Sequence of chain 1.A:
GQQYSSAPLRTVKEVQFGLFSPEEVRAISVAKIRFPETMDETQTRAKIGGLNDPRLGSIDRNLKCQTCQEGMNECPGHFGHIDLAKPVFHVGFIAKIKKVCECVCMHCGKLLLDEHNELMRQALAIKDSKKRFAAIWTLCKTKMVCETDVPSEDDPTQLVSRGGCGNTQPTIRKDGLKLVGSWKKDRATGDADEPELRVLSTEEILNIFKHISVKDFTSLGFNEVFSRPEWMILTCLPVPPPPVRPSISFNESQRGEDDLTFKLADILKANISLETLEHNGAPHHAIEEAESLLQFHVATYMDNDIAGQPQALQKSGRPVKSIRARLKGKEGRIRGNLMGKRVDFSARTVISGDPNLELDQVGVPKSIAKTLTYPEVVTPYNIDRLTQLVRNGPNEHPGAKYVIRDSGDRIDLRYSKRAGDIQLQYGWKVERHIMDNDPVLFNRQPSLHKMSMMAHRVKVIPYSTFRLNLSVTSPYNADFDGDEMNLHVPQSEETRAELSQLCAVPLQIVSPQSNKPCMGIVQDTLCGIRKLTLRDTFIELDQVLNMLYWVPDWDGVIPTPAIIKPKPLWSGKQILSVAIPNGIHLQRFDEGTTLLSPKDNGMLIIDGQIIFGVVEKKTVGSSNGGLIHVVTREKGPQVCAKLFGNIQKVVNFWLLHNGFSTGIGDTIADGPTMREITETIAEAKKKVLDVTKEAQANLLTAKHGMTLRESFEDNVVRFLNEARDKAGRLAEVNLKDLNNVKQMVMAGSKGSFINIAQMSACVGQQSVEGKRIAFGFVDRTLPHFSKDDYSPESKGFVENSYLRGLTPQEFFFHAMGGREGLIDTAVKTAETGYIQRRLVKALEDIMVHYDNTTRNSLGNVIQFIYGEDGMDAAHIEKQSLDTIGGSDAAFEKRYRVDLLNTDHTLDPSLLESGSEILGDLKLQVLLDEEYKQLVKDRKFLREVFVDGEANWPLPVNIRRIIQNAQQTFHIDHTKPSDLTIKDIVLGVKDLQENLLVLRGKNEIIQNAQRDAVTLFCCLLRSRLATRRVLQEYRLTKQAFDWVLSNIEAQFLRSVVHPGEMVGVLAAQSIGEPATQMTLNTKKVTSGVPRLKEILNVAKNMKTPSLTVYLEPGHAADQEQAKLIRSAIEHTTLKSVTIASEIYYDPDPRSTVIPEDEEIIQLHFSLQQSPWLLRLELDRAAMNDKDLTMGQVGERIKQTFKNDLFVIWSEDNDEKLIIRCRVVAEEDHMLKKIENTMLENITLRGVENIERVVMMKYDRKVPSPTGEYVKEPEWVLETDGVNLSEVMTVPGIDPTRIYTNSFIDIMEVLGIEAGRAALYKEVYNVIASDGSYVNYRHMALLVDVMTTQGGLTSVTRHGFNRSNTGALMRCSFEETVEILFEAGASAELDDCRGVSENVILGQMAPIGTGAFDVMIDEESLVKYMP

Binding-site contacts:
Ligand atom N2 contacts residue ARG1386 of chain 1.A at 3.8 Å.
Ligand atom C5' contacts residue HIS1387 of chain 1.A at 4.4 Å.
Ligand atom C7 contacts residue LYS143 of chain 1.A at 4.5 Å.
Ligand atom OP1 contacts residue HIS1387 of chain 1.A at 4.1 Å.
Ligand atom OP2 contacts residue ASN1110 of chain 1.A at 4.0 Å.
Ligand atom P contacts residue LYS101 of chain 1.A at 4.2 Å.
Ligand atom OP1 contacts residue LYS100 of chain 1.A at 3.0 Å (salt-bridge).
Ligand atom C5' contacts residue TRP139 of chain 1.A at 3.7 Å (hydrophobic).
Ligand atom P contacts residue TRP139 of chain 1.A at 3.9 Å.
Ligand atom OP1 contacts residue ALA1108 of chain 1.A at 3.4 Å.
Ligand atom OP2 contacts residue LYS100 of chain 1.A at 4.4 Å.
Ligand atom O5' contacts residue TRP139 of chain 1.A at 3.6 Å.
Ligand atom O3' contacts residue HIS1387 of chain 1.A at 3.7 Å.
Ligand atom OP2 contacts residue TRP139 of chain 1.A at 4.0 Å.
Ligand atom C3' contacts residue HIS1387 of chain 1.A at 4.4 Å.
Ligand atom OP1 contacts residue LYS1102 of chain 1.A at 3.4 Å (salt-bridge).
Ligand atom C4' contacts residue HIS1387 of chain 1.A at 3.9 Å.
Ligand atom OP2 contacts residue LYS1112 of chain 1.A at 3.5 Å (salt-bridge).
Ligand atom OP1 contacts residue LYS101 of chain 1.A at 2.8 Å (salt-bridge).
Ligand atom OP1 contacts residue VAL1107 of chain 1.A at 4.3 Å.
Ligand atom OP1 contacts residue TRP139 of chain 1.A at 3.5 Å.
Ligand atom OP1 contacts residue LYS1109 of chain 1.A at 4.0 Å.
Ligand atom P contacts residue LYS100 of chain 1.A at 4.1 Å.
Ligand atom C5' contacts residue HIS1387 of chain 1.A at 4.0 Å.

This small molecule binds to this protein.
Small molecule (SMILES): Cc1cn([C@H]2C[C@H](O[P](=O)(O)OC[C@H]3O[C@@H](n4cnc5c(=O)nc(N)[nH]c54)C[C@@H]3O)[C@@H](CO[P](=O)(O)O[C@H]3C[C@H](n4cc(C)c(=O)[nH]c4=O)O[C@@H]3CO[P](=O)(O)O[C@H]3C[C@H](n4ccc(N)nc4=O)O[C@@H]3CO[P](=O)(O)O[C@H]3C[C@H](n4cnc5c(N)ncnc54)O[C@@H]3CO[P](=O)(O)O[C@H]3C[C@H](n4cc(C)c(=O)[nH]c4=O)O[C@@H]3CO[P](=O)(O)O[C@H]3C[C@H](n4cnc5c(=O)nc(N)[nH]c54)O[C@@H]3CO[P](=O)(O)O[C@H]3C[C@H](n4cnc5c(N)ncnc54)O[C@@H]3CO[P](=O)(O)O[C@H]3C[C@H](n4cnc5c(N)ncnc54)O[C@@H]3CO)O2)c(=O)[nH]c1=O